Sequence of chain 1.A:
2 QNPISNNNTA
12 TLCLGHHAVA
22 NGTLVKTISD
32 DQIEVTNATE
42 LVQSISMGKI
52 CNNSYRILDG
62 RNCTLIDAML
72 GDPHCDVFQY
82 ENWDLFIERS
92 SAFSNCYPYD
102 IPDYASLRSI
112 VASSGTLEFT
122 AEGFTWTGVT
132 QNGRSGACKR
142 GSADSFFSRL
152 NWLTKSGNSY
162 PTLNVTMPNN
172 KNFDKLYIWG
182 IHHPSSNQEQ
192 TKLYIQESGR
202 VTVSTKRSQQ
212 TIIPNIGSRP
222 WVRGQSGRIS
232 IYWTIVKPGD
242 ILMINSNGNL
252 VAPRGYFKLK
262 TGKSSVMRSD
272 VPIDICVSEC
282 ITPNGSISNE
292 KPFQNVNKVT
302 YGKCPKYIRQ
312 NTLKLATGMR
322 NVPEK

Sequence of chain 1.C:
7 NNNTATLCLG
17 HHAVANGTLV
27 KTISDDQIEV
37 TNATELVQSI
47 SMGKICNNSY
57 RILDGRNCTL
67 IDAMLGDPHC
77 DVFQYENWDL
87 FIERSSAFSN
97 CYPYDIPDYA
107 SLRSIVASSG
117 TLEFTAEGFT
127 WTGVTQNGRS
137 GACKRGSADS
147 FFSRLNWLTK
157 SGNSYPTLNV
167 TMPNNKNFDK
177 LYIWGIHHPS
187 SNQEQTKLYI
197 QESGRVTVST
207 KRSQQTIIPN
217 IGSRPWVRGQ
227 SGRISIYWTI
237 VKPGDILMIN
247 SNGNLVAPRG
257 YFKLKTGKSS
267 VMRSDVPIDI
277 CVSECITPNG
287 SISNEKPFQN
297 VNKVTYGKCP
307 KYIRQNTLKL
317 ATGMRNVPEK

This protein binds this small molecule.
Small molecule (SMILES): CC(=O)N[C@H]1[C@H](O[C@H]2[C@H](O)[C@@H](NC(C)=O)CO[C@@H]2CO)O[C@H](CO)[C@@H](O[C@@H]2O[C@H](CO[C@H]3O[C@H](CO)[C@@H](O)[C@H](O)[C@@H]3O)[C@@H](O)[C@H](O[C@H]3O[C@H](CO)[C@@H](O)[C@H](O)[C@@H]3O)[C@@H]2O)[C@@H]1O

Binding-site contacts:
Ligand atom O4 contacts residue TRP222 of chain 1.A at 4.5 Å.
Ligand atom O7 contacts residue PRO221 of chain 1.A at 3.6 Å.
Ligand atom C7 contacts residue ASN165 of chain 1.C at 3.2 Å.
Ligand atom C1 contacts residue SER219 of chain 1.A at 4.2 Å.
Ligand atom C8 contacts residue ASN165 of chain 1.C at 4.4 Å.
Ligand atom N2 contacts residue SER219 of chain 1.A at 3.1 Å (h-bond).
Ligand atom C7 contacts residue TRP222 of chain 1.A at 3.8 Å (hydrophobic).
Ligand atom C6 contacts residue MET244 of chain 1.C at 3.9 Å (hydrophobic).
Ligand atom C3 contacts residue ASN165 of chain 1.C at 3.8 Å.
Ligand atom C3 contacts residue TRP222 of chain 1.A at 4.5 Å (hydrophobic).
Ligand atom O6 contacts residue TRP222 of chain 1.A at 3.5 Å.
Ligand atom C5 contacts residue ASN165 of chain 1.C at 3.6 Å.
Ligand atom C1 contacts residue ASN165 of chain 1.C at 1.4 Å.
Ligand atom O7 contacts residue TRP222 of chain 1.A at 3.2 Å.
Ligand atom N2 contacts residue TRP222 of chain 1.A at 4.4 Å.
Ligand atom C7 contacts residue SER219 of chain 1.A at 3.8 Å.
Ligand atom O7 contacts residue ASN165 of chain 1.C at 3.4 Å (h-bond).
Ligand atom C7 contacts residue MET244 of chain 1.C at 3.9 Å (hydrophobic).
Ligand atom C4 contacts residue TRP222 of chain 1.A at 4.1 Å (hydrophobic).
Ligand atom O3 contacts residue TRP222 of chain 1.A at 3.8 Å.
Ligand atom O5 contacts residue ASN165 of chain 1.C at 2.4 Å (h-bond).
Ligand atom O7 contacts residue MET244 of chain 1.C at 3.6 Å.
Ligand atom C8 contacts residue MET244 of chain 1.C at 3.7 Å (hydrophobic).
Ligand atom C5 contacts residue MET244 of chain 1.C at 3.8 Å (hydrophobic).
Ligand atom C8 contacts residue SER219 of chain 1.A at 3.5 Å.
Ligand atom C2 contacts residue TRP222 of chain 1.A at 4.0 Å (hydrophobic).
Ligand atom C4 contacts residue ASN165 of chain 1.C at 4.2 Å.
Ligand atom O5 contacts residue TRP222 of chain 1.A at 4.3 Å.
Ligand atom C2 contacts residue SER219 of chain 1.A at 4.2 Å.
Ligand atom C1 contacts residue TRP222 of chain 1.A at 4.1 Å (hydrophobic).
Ligand atom C7 contacts residue PRO221 of chain 1.A at 4.2 Å (hydrophobic).
Ligand atom N2 contacts residue ASN165 of chain 1.C at 2.8 Å (h-bond).
Ligand atom O5 contacts residue TRP222 of chain 1.A at 4.4 Å.
Ligand atom C8 contacts residue PRO221 of chain 1.A at 3.9 Å (hydrophobic).
Ligand atom C5 contacts residue TRP222 of chain 1.A at 4.0 Å (hydrophobic).
Ligand atom O7 contacts residue ARG220 of chain 1.A at 3.5 Å (salt-bridge).
Ligand atom O6 contacts residue THR167 of chain 1.C at 4.2 Å.
Ligand atom C2 contacts residue ASN165 of chain 1.C at 2.4 Å.
Ligand atom C8 contacts residue TRP222 of chain 1.A at 4.0 Å (hydrophobic).
Ligand atom C6 contacts residue THR167 of chain 1.C at 4.4 Å.